Sequence of chain 1.A:
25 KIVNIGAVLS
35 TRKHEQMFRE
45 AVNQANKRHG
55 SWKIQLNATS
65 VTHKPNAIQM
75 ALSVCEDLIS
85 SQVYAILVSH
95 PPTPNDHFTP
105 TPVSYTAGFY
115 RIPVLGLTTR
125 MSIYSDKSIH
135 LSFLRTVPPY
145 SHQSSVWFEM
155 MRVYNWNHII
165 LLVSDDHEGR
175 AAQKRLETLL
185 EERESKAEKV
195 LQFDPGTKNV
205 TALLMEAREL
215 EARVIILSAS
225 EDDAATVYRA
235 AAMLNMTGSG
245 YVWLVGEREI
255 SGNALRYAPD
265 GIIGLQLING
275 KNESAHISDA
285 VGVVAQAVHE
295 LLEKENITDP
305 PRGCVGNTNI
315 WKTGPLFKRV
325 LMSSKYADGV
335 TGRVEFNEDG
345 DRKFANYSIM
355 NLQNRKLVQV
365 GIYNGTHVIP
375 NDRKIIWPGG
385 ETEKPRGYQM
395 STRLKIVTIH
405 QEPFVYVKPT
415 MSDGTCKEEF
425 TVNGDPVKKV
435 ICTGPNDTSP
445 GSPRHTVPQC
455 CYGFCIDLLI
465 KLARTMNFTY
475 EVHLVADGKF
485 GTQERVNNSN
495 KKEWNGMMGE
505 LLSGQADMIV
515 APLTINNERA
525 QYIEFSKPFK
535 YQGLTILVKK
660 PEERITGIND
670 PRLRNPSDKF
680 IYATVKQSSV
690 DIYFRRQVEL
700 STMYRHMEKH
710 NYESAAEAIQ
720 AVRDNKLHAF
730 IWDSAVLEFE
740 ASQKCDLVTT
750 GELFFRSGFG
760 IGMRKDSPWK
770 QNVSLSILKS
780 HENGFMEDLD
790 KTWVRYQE

A small-molecule ligand and the protein it binds are described below.
Small molecule (SMILES): CC(=O)N[C@@H]1[C@@H](O)[C@H](O)[C@@H](CO)O[C@H]1O

Binding-site contacts:
Ligand atom C7 contacts residue VAL490 of chain 1.A at 3.7 Å (hydrophobic).
Ligand atom O7 contacts residue VAL490 of chain 1.A at 3.3 Å.
Ligand atom C4 contacts residue ASN491 of chain 1.A at 4.3 Å.
Ligand atom C8 contacts residue ARG489 of chain 1.A at 3.5 Å.
Ligand atom C8 contacts residue VAL490 of chain 1.A at 3.5 Å (hydrophobic).
Ligand atom C5 contacts residue ASN491 of chain 1.A at 3.7 Å.
Ligand atom C3 contacts residue ASN491 of chain 1.A at 3.9 Å.
Ligand atom C7 contacts residue ARG489 of chain 1.A at 3.8 Å.
Ligand atom C7 contacts residue ASN491 of chain 1.A at 3.2 Å.
Ligand atom O7 contacts residue ARG489 of chain 1.A at 3.5 Å (salt-bridge).
Ligand atom N2 contacts residue ASN491 of chain 1.A at 3.0 Å (h-bond).
Ligand atom O5 contacts residue ASN491 of chain 1.A at 2.4 Å (h-bond).
Ligand atom C8 contacts residue ASN491 of chain 1.A at 4.0 Å.
Ligand atom C1 contacts residue ASN491 of chain 1.A at 1.4 Å.
Ligand atom C2 contacts residue ASN491 of chain 1.A at 2.5 Å.
Ligand atom O7 contacts residue ASN491 of chain 1.A at 3.1 Å (h-bond).